Sequence of chain 4.A:
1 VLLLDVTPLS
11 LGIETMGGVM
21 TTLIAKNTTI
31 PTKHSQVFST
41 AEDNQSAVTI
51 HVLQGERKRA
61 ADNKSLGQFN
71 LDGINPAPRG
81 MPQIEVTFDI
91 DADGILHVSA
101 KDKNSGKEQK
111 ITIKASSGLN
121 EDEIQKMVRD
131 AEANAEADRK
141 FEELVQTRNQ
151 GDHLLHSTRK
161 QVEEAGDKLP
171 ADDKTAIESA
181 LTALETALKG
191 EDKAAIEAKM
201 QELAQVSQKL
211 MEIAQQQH

Binding-site contacts:
Ligand atom CD contacts residue GLN36 of chain 2.A at 3.3 Å.
Ligand atom CG2 contacts residue MET16 of chain 2.A at 3.3 Å (hydrophobic).
Ligand atom C contacts residue SER39 of chain 2.A at 3.7 Å.
Ligand atom N contacts residue THR49 of chain 2.A at 3.2 Å (h-bond).
Ligand atom CE contacts residue GLN146 of chain 4.A at 3.6 Å.
Ligand atom CB contacts residue MET16 of chain 2.A at 3.6 Å (hydrophobic).
Ligand atom N contacts residue VAL48 of chain 2.A at 3.7 Å.
Ligand atom CD1 contacts residue GLY80 of chain 2.A at 3.3 Å.
Ligand atom CG2 contacts residue GLN150 of chain 4.A at 3.3 Å.
Ligand atom CB contacts residue SER39 of chain 2.A at 3.5 Å.
Ligand atom O contacts residue THR15 of chain 2.A at 3.2 Å.
Ligand atom CD contacts residue GLN45 of chain 2.A at 3.7 Å.
Ligand atom CD2 contacts residue VAL48 of chain 2.A at 3.7 Å (hydrophobic).
Ligand atom CG contacts residue ALA47 of chain 2.A at 3.4 Å (hydrophobic).
Ligand atom O contacts residue GLN150 of chain 4.A at 3.2 Å.
Ligand atom O contacts residue PHE38 of chain 2.A at 3.6 Å.
Ligand atom CD1 contacts residue GLU42 of chain 2.A at 3.7 Å.
Ligand atom N contacts residue ALA47 of chain 2.A at 3.2 Å (h-bond).
Ligand atom CB contacts residue THR15 of chain 2.A at 3.6 Å.
Ligand atom CA contacts residue SER39 of chain 2.A at 3.6 Å.
Ligand atom O contacts residue MET16 of chain 2.A at 2.9 Å (h-bond).
Ligand atom CD1 contacts residue ILE13 of chain 2.A at 3.7 Å (hydrophobic).
Ligand atom O contacts residue VAL48 of chain 2.A at 3.5 Å.
Ligand atom O contacts residue THR49 of chain 2.A at 3.1 Å (h-bond).
Ligand atom CD1 contacts residue ILE50 of chain 2.A at 3.3 Å (hydrophobic).
Ligand atom OE2 contacts residue SER46 of chain 2.A at 3.5 Å (h-bond).
Ligand atom O contacts residue SER39 of chain 2.A at 3.1 Å (h-bond).
Ligand atom CB contacts residue GLU14 of chain 2.A at 3.5 Å.
Ligand atom CD2 contacts residue SER39 of chain 2.A at 3.3 Å.
Ligand atom N contacts residue SER39 of chain 2.A at 2.8 Å (h-bond).
Ligand atom CD1 contacts residue PHE38 of chain 2.A at 3.7 Å (hydrophobic).
Ligand atom NZ contacts residue GLN36 of chain 2.A at 3.5 Å (h-bond).
Ligand atom CG2 contacts residue ALA41 of chain 2.A at 3.4 Å (hydrophobic).
Ligand atom CD2 contacts residue PHE38 of chain 2.A at 3.4 Å (hydrophobic).
Ligand atom CE contacts residue GLN36 of chain 2.A at 3.0 Å.
Ligand atom NZ contacts residue GLN146 of chain 4.A at 2.7 Å (h-bond).
Ligand atom OE2 contacts residue ALA47 of chain 2.A at 3.5 Å (h-bond).
Ligand atom CD1 contacts residue VAL86 of chain 2.A at 3.5 Å (hydrophobic).
Ligand atom CA contacts residue SER39 of chain 2.A at 3.7 Å.
Ligand atom OE1 contacts residue GLN45 of chain 2.A at 3.7 Å.

Sequence of chain 2.A:
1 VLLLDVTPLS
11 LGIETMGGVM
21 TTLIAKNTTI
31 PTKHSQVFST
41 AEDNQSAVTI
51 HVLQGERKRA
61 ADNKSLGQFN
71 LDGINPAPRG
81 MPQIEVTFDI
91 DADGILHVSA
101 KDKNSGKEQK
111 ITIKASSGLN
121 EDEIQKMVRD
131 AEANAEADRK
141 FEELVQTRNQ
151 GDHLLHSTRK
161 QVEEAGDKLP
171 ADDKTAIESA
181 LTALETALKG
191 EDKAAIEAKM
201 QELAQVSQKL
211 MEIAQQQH

A small-molecule ligand and the protein it binds are described below.
Small molecule (SMILES): CC[C@H](C)[C@H](NC(=O)[C@H](CCCCN)NC(=O)[C@@H](NC(=O)[C@H](CC(C)C)NC(=O)[C@@H]1CCCN1C(=O)[C@H](CC(C)C)NC(=O)[C@@H](N)CCC(=O)O)C(C)C)C(=O)O